Binding-site contacts:
Ligand atom C18 contacts residue ILE273 of chain 1.A at 3.7 Å (hydrophobic).
Ligand atom C2 contacts residue TYR323 of chain 1.A at 3.5 Å (hydrophobic).
Ligand atom C1 contacts residue TYR323 of chain 1.A at 3.8 Å (hydrophobic).
Ligand atom C27 contacts residue ALA310 of chain 1.A at 4.0 Å (hydrophobic).
Ligand atom C25 contacts residue ILE309 of chain 1.A at 4.2 Å (hydrophobic).
Ligand atom C18 contacts residue ALA274 of chain 1.A at 3.9 Å (hydrophobic).
Ligand atom C18 contacts residue ALA270 of chain 1.A at 4.2 Å (hydrophobic).
Ligand atom C23 contacts residue ILE313 of chain 1.A at 4.5 Å (hydrophobic).
Ligand atom C15 contacts residue LEU277 of chain 1.A at 3.9 Å (hydrophobic).
Ligand atom C19 contacts residue ALA270 of chain 1.A at 4.1 Å (hydrophobic).
Ligand atom C8 contacts residue ILE273 of chain 1.A at 4.2 Å (hydrophobic).
Ligand atom C27 contacts residue ILE309 of chain 1.A at 3.9 Å (hydrophobic).
Ligand atom C21 contacts residue ILE313 of chain 1.A at 4.3 Å (hydrophobic).
Ligand atom C21 contacts residue LEU319 of chain 1.A at 4.1 Å (hydrophobic).
Ligand atom C24 contacts residue ILE313 of chain 1.A at 4.2 Å (hydrophobic).
Ligand atom C16 contacts residue LEU277 of chain 1.A at 4.2 Å (hydrophobic).
Ligand atom C25 contacts residue ILE281 of chain 1.A at 4.3 Å (hydrophobic).
Ligand atom C22 contacts residue ALA310 of chain 1.A at 4.1 Å (hydrophobic).
Ligand atom C24 contacts residue ILE309 of chain 1.A at 3.9 Å (hydrophobic).
Ligand atom C27 contacts residue VAL306 of chain 1.A at 3.3 Å (hydrophobic).
Ligand atom C11 contacts residue ALA270 of chain 1.A at 4.4 Å (hydrophobic).
Ligand atom C21 contacts residue ALA310 of chain 1.A at 4.4 Å (hydrophobic).
Ligand atom C26 contacts residue ILE281 of chain 1.A at 3.7 Å (hydrophobic).
Ligand atom C23 contacts residue ALA310 of chain 1.A at 4.1 Å (hydrophobic).
Ligand atom C21 contacts residue GLN446 of chain 1.A at 3.7 Å.
Ligand atom C22 contacts residue ILE313 of chain 1.A at 3.6 Å (hydrophobic).
Ligand atom C12 contacts residue LEU319 of chain 1.A at 4.2 Å (hydrophobic).
Ligand atom C26 contacts residue ILE309 of chain 1.A at 4.1 Å (hydrophobic).

Sequence of chain 1.A:
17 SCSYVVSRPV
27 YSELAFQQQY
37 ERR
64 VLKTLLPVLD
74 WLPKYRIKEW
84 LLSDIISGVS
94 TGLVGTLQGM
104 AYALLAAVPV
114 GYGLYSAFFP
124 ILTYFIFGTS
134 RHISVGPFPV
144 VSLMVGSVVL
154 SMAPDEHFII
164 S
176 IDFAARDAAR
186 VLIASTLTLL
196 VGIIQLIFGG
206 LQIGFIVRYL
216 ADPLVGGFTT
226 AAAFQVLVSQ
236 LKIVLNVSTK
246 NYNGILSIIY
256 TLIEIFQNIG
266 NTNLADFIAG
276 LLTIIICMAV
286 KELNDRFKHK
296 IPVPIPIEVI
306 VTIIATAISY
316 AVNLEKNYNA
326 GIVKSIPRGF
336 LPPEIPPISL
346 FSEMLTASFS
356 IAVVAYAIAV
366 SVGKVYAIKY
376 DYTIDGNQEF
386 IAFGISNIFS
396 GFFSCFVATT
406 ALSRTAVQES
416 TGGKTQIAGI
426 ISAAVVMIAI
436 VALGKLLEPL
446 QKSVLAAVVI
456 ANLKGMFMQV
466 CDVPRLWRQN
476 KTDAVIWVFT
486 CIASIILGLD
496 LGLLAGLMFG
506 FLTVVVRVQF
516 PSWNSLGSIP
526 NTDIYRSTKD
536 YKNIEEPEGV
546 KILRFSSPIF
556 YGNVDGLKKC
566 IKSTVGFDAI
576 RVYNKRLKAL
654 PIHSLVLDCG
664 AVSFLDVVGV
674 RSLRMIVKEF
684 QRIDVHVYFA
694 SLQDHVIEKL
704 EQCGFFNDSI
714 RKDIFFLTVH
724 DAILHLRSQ

The small molecule below binds the protein below.
Small molecule (SMILES): CC(C)CCC[C@@H](C)[C@H]1CC[C@H]2[C@@H]3CC=C4C[C@@H](O)CC[C@]4(C)[C@H]3CC[C@]12C